Sequence of chain 9.B:
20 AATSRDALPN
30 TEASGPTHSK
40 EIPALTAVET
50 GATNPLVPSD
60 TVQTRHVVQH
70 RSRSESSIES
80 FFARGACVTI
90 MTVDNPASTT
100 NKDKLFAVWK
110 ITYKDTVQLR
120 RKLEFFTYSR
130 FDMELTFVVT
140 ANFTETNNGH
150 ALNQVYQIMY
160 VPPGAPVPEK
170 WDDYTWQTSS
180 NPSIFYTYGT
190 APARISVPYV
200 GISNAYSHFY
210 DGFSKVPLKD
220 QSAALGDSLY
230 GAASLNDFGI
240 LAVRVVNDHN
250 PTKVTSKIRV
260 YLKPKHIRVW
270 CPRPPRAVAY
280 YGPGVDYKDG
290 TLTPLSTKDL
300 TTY

The small molecule below binds the protein below.
Small molecule (SMILES): CCOC(=O)c1ccc(OCCCCC2CCN(c3ccc(C)nn3)CC2)cc1

Sequence of chain 9.D:
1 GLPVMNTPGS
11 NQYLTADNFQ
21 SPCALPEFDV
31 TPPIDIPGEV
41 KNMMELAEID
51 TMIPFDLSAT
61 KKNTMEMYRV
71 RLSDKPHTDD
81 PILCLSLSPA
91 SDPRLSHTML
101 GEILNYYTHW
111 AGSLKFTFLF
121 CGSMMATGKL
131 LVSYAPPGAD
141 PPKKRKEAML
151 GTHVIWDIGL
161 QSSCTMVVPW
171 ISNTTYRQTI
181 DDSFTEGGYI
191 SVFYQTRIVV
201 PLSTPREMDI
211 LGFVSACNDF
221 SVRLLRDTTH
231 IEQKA

Binding-site contacts:
Ligand atom C21 contacts residue TYR112 of chain 9.B at 3.4 Å (hydrophobic).
Ligand atom C13 contacts residue MET132 of chain 9.B at 3.8 Å (hydrophobic).
Ligand atom O24 contacts residue TYR112 of chain 9.B at 3.8 Å.
Ligand atom C1 contacts residue ILE157 of chain 9.B at 3.4 Å (hydrophobic).
Ligand atom C8 contacts residue VAL196 of chain 9.B at 3.7 Å (hydrophobic).
Ligand atom O25 contacts residue TYR112 of chain 9.B at 3.4 Å.
Ligand atom C23 contacts residue PHE237 of chain 9.B at 3.8 Å (hydrophobic).
Ligand atom C14 contacts residue MET132 of chain 9.B at 3.5 Å (hydrophobic).
Ligand atom C15 contacts residue MET132 of chain 9.B at 3.6 Å (hydrophobic).
Ligand atom C13 contacts residue PHE237 of chain 9.B at 3.7 Å (hydrophobic).
Ligand atom C5 contacts residue TYR159 of chain 9.B at 3.7 Å (hydrophobic).
Ligand atom C26 contacts residue LYS113 of chain 9.B at 3.7 Å.
Ligand atom C14 contacts residue VAL199 of chain 9.B at 3.8 Å (hydrophobic).
Ligand atom C20 contacts residue PHE237 of chain 9.B at 3.4 Å (hydrophobic).
Ligand atom N6 contacts residue VAL196 of chain 9.B at 3.8 Å.
Ligand atom C26 contacts residue THR111 of chain 9.B at 3.6 Å.
Ligand atom C3 contacts residue PRO181 of chain 9.B at 3.7 Å (hydrophobic).
Ligand atom C11 contacts residue LEU134 of chain 9.B at 3.8 Å (hydrophobic).
Ligand atom C8 contacts residue TYR159 of chain 9.B at 3.5 Å (hydrophobic).
Ligand atom C21 contacts residue PHE237 of chain 9.B at 3.7 Å (hydrophobic).
Ligand atom C27 contacts residue ASP236 of chain 9.B at 3.6 Å.
Ligand atom C4 contacts residue TYR159 of chain 9.B at 3.7 Å (hydrophobic).
Ligand atom C10 contacts residue MET132 of chain 9.B at 3.7 Å (hydrophobic).
Ligand atom C12 contacts residue VAL199 of chain 9.B at 3.7 Å (hydrophobic).
Ligand atom C3 contacts residue ALA24 of chain 9.D at 3.5 Å (hydrophobic).
Ligand atom C7 contacts residue VAL196 of chain 9.B at 3.5 Å (hydrophobic).
Ligand atom C7 contacts residue TYR159 of chain 9.B at 3.7 Å (hydrophobic).
Ligand atom C5 contacts residue ILE194 of chain 9.B at 3.8 Å (hydrophobic).
Ligand atom C4 contacts residue ILE194 of chain 9.B at 3.8 Å (hydrophobic).
Ligand atom O25 contacts residue THR111 of chain 9.B at 3.4 Å (h-bond).
Ligand atom C19 contacts residue PHE237 of chain 9.B at 3.5 Å (hydrophobic).
Ligand atom N4 contacts residue LEU240 of chain 9.B at 3.3 Å.
Ligand atom C23 contacts residue TYR112 of chain 9.B at 3.3 Å (hydrophobic).
Ligand atom C3 contacts residue TYR159 of chain 9.B at 3.7 Å (hydrophobic).
Ligand atom C20 contacts residue TYR112 of chain 9.B at 3.4 Å (hydrophobic).
Ligand atom O16 contacts residue MET132 of chain 9.B at 3.6 Å.
Ligand atom N3 contacts residue LEU240 of chain 9.B at 3.4 Å.
Ligand atom C18 contacts residue PHE237 of chain 9.B at 3.8 Å (hydrophobic).
Ligand atom C4 contacts residue ALA24 of chain 9.D at 3.5 Å (hydrophobic).
Ligand atom C1 contacts residue ILE183 of chain 9.B at 3.5 Å (hydrophobic).